Sequence of chain 3.A:
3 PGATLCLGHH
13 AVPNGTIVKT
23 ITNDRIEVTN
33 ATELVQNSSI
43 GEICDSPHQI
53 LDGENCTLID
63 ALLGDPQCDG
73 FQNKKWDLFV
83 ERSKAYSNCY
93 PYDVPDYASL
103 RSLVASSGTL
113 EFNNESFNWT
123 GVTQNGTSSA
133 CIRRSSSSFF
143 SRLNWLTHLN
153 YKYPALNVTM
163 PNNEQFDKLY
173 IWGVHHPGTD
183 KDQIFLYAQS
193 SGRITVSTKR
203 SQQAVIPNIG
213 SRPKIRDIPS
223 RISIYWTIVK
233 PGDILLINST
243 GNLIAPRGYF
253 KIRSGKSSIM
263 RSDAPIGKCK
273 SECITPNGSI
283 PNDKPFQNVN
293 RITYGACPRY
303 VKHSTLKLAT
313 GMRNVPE

Binding-site contacts:
Ligand atom C7 contacts residue ASN159 of chain 2.A at 3.9 Å.
Ligand atom O7 contacts residue LYS216 of chain 3.A at 2.8 Å (salt-bridge).
Ligand atom O6 contacts residue LYS216 of chain 3.A at 3.0 Å (salt-bridge).
Ligand atom C6 contacts residue THR161 of chain 2.A at 3.2 Å.
Ligand atom C7 contacts residue SER213 of chain 3.A at 3.6 Å.
Ligand atom C7 contacts residue NAG1 of chain 2.D at 4.0 Å.
Ligand atom C4 contacts residue ASN159 of chain 2.A at 4.2 Å.
Ligand atom C1 contacts residue SER213 of chain 3.A at 4.2 Å.
Ligand atom C8 contacts residue SER213 of chain 3.A at 3.3 Å.
Ligand atom N2 contacts residue ASN159 of chain 2.A at 3.0 Å (h-bond).
Ligand atom O5 contacts residue LEU238 of chain 2.A at 4.2 Å.
Ligand atom C8 contacts residue ILE236 of chain 2.A at 3.7 Å (hydrophobic).
Ligand atom C6 contacts residue LYS216 of chain 3.A at 3.7 Å.
Ligand atom C8 contacts residue NAG1 of chain 2.D at 4.1 Å.
Ligand atom O7 contacts residue PRO215 of chain 3.A at 3.5 Å.
Ligand atom C8 contacts residue LYS216 of chain 3.A at 4.3 Å.
Ligand atom C2 contacts residue LYS216 of chain 3.A at 3.5 Å.
Ligand atom C5 contacts residue THR161 of chain 2.A at 4.3 Å.
Ligand atom C1 contacts residue LYS216 of chain 3.A at 3.2 Å.
Ligand atom C7 contacts residue LYS216 of chain 3.A at 3.8 Å.
Ligand atom O7 contacts residue NAG1 of chain 2.D at 3.9 Å.
Ligand atom C5 contacts residue ASN159 of chain 2.A at 3.6 Å.
Ligand atom O3 contacts residue LYS216 of chain 3.A at 3.0 Å (salt-bridge).
Ligand atom C1 contacts residue ASN159 of chain 2.A at 1.4 Å.
Ligand atom C8 contacts residue THR181 of chain 3.A at 3.7 Å.
Ligand atom O4 contacts residue LYS216 of chain 3.A at 3.1 Å (salt-bridge).
Ligand atom C3 contacts residue LYS216 of chain 3.A at 3.8 Å.
Ligand atom O7 contacts residue ARG214 of chain 3.A at 4.3 Å.
Ligand atom O6 contacts residue THR161 of chain 2.A at 3.9 Å.
Ligand atom C8 contacts residue PRO215 of chain 3.A at 4.0 Å (hydrophobic).
Ligand atom O7 contacts residue ASN159 of chain 2.A at 4.3 Å.
Ligand atom O5 contacts residue LYS216 of chain 3.A at 2.5 Å (salt-bridge).
Ligand atom C7 contacts residue PRO215 of chain 3.A at 4.2 Å (hydrophobic).
Ligand atom C4 contacts residue LYS216 of chain 3.A at 3.7 Å.
Ligand atom C2 contacts residue ASN159 of chain 2.A at 2.5 Å.
Ligand atom O5 contacts residue ASN159 of chain 2.A at 2.2 Å (h-bond).
Ligand atom N2 contacts residue SER213 of chain 3.A at 3.0 Å (h-bond).
Ligand atom C5 contacts residue LYS216 of chain 3.A at 3.4 Å.
Ligand atom C2 contacts residue SER213 of chain 3.A at 4.1 Å.
Ligand atom C3 contacts residue ASN159 of chain 2.A at 3.8 Å.

This protein binds this small molecule.
Small molecule (SMILES): CC(=O)N[C@H]1[C@H](O[C@H]2[C@H](O)[C@@H](NC(C)=O)CO[C@@H]2CO)O[C@H](CO)[C@@H](O[C@@H]2O[C@H](CO)[C@@H](O)[C@H](O)[C@@H]2O)[C@@H]1O

Sequence of chain 2.A:
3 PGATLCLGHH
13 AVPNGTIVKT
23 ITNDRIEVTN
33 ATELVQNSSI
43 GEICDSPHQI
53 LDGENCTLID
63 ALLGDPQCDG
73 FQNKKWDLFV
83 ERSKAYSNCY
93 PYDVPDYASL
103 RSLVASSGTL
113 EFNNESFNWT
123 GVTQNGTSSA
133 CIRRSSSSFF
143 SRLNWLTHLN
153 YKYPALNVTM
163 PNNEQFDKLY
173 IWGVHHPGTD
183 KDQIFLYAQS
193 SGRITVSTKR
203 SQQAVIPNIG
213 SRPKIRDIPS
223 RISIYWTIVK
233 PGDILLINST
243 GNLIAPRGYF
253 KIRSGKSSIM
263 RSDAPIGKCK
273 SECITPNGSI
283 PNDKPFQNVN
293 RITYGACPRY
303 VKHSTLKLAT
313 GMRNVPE